Sequence of chain 1.C:
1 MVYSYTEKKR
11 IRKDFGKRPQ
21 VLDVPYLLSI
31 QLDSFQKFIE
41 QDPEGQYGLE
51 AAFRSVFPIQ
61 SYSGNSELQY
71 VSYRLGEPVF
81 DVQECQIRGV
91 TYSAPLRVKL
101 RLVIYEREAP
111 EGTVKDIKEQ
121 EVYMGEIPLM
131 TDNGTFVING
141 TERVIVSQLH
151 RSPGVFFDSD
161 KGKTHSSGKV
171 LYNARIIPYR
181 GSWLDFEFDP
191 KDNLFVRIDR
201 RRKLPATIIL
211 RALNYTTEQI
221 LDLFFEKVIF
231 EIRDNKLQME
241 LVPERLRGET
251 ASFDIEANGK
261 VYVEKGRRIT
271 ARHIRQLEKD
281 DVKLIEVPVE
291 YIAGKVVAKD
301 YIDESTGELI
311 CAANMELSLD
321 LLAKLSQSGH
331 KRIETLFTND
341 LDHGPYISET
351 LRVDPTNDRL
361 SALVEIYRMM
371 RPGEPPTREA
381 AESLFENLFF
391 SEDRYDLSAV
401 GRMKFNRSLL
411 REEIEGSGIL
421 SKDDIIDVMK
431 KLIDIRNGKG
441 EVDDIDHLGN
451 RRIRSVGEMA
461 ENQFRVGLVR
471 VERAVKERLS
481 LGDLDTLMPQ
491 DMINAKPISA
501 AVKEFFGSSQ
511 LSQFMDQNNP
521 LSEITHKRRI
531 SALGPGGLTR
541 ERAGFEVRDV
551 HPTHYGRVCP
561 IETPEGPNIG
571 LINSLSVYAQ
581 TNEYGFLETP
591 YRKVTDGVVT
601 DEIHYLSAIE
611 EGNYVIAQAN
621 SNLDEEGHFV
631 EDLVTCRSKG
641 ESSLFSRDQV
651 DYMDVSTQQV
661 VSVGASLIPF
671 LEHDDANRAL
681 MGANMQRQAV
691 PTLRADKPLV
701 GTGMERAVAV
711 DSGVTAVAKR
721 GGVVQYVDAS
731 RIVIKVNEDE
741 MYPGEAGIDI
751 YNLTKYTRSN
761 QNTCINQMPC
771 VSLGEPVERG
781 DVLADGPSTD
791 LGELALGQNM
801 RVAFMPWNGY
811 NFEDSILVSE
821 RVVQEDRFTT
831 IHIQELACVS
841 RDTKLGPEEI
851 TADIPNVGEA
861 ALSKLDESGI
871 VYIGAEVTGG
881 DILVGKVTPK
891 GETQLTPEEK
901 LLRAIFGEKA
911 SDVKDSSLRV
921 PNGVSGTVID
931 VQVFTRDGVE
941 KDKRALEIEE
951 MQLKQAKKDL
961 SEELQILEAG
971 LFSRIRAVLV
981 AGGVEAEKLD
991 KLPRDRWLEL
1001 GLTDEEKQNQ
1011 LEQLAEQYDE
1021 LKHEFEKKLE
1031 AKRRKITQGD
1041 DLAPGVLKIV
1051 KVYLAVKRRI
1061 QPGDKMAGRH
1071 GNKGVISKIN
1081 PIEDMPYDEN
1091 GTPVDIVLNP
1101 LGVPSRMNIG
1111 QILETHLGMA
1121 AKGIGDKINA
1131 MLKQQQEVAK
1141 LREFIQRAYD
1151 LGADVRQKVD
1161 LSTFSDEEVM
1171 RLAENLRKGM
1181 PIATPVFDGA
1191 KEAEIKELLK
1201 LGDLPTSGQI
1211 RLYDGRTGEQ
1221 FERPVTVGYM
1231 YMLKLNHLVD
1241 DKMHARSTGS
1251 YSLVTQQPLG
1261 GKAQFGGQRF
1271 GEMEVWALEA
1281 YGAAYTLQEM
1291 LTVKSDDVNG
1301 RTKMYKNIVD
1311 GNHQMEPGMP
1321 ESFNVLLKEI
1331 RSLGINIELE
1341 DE

A protein and the small-molecule ligand that binds it are described below.
Small molecule (SMILES): CO[C@H]1/C=C/O[C@@]2(C)Oc3c(C)c(O)c4c(O)c(c(/C=N/N5CCN(C)CC5)c(O)c4c3C2=O)NC(=O)/C(C)=C\C=C[C@H](C)[C@H](O)[C@@H](C)[C@@H](O)[C@@H](C)[C@H](OC(C)=O)[C@@H]1C

Binding-site contacts:
Ligand atom O11 contacts residue ARG529 of chain 1.C at 2.8 Å (salt-bridge).
Ligand atom C18 contacts residue ARG529 of chain 1.C at 3.0 Å.
Ligand atom C20 contacts residue ASP516 of chain 1.C at 3.5 Å.
Ligand atom O6 contacts residue GLN513 of chain 1.C at 3.7 Å.
Ligand atom C13 contacts residue GLN510 of chain 1.C at 3.1 Å.
Ligand atom C17 contacts residue ARG687 of chain 1.C at 3.5 Å.
Ligand atom O1 contacts residue ILE572 of chain 1.C at 3.8 Å.
Ligand atom C14 contacts residue LEU533 of chain 1.C at 3.7 Å (hydrophobic).
Ligand atom O3 contacts residue GLN510 of chain 1.C at 3.4 Å (h-bond).
Ligand atom C31 contacts residue ASP516 of chain 1.C at 3.1 Å.
Ligand atom O8 contacts residue GLN513 of chain 1.C at 3.3 Å.
Ligand atom C29 contacts residue GLN510 of chain 1.C at 3.7 Å.
Ligand atom C14 contacts residue GLN510 of chain 1.C at 3.6 Å.
Ligand atom C14 contacts residue SER531 of chain 1.C at 3.2 Å.
Ligand atom C16 contacts residue ARG529 of chain 1.C at 3.2 Å.
Ligand atom C30 contacts residue ARG687 of chain 1.C at 3.2 Å.
Ligand atom C17 contacts residue ARG529 of chain 1.C at 2.9 Å.
Ligand atom O9 contacts residue GLN513 of chain 1.C at 3.1 Å.
Ligand atom O10 contacts residue PHE514 of chain 1.C at 3.7 Å.
Ligand atom O2 contacts residue SER531 of chain 1.C at 3.2 Å (h-bond).
Ligand atom C37 contacts residue GLN513 of chain 1.C at 3.8 Å.
Ligand atom C7 contacts residue SER531 of chain 1.C at 3.8 Å.
Ligand atom O5 contacts residue GLN510 of chain 1.C at 3.3 Å.
Ligand atom O4 contacts residue ARG540 of chain 1.C at 3.2 Å (salt-bridge).
Ligand atom C25 contacts residue GLN513 of chain 1.C at 3.6 Å.
Ligand atom C32 contacts residue PHE514 of chain 1.C at 3.2 Å (hydrophobic).
Ligand atom C37 contacts residue SER512 of chain 1.C at 3.2 Å.
Ligand atom C34 contacts residue GLN513 of chain 1.C at 3.4 Å.
Ligand atom C8 contacts residue SER531 of chain 1.C at 3.8 Å.
Ligand atom O6 contacts residue GLN510 of chain 1.C at 3.7 Å.
Ligand atom C36 contacts residue PHE514 of chain 1.C at 3.5 Å (hydrophobic).
Ligand atom O8 contacts residue PHE514 of chain 1.C at 2.8 Å (h-bond).
Ligand atom C16 contacts residue ARG687 of chain 1.C at 3.8 Å.
Ligand atom C12 contacts residue GLN510 of chain 1.C at 3.5 Å.
Ligand atom O10 contacts residue HIS526 of chain 1.C at 3.8 Å.
Ligand atom O12 contacts residue ARG540 of chain 1.C at 3.8 Å.
Ligand atom C37 contacts residue SER509 of chain 1.C at 3.6 Å.
Ligand atom O9 contacts residue PHE514 of chain 1.C at 3.2 Å (h-bond).
Ligand atom O2 contacts residue GLN513 of chain 1.C at 3.8 Å.
Ligand atom C15 contacts residue ARG529 of chain 1.C at 3.2 Å.